A protein and the small-molecule ligand that binds it are described below.
Small molecule (SMILES): O=C(CSc1n[nH]c(=O)n1-c1ccc(OCc2ccccc2)cc1)c1ccc(Cl)cc1

Binding-site contacts:
Ligand atom O18 contacts residue GLU96 of chain 1.A at 4.0 Å.
Ligand atom C4 contacts residue MET95 of chain 1.A at 3.7 Å (hydrophobic).
Ligand atom C12 contacts residue GLU96 of chain 1.A at 3.6 Å.
Ligand atom C13 contacts residue TYR94 of chain 1.A at 3.9 Å (hydrophobic).
Ligand atom C44 contacts residue VAL35 of chain 1.A at 3.4 Å (hydrophobic).
Ligand atom C11 contacts residue TYR94 of chain 1.A at 4.1 Å (hydrophobic).
Ligand atom C9 contacts residue LEU27 of chain 1.A at 4.0 Å (hydrophobic).
Ligand atom O6 contacts residue TYR94 of chain 1.A at 3.5 Å.
Ligand atom C8 contacts residue MET95 of chain 1.A at 3.7 Å (hydrophobic).
Ligand atom CL49 contacts residue LYS49 of chain 1.A at 4.0 Å.
Ligand atom C8 contacts residue LEU27 of chain 1.A at 4.1 Å (hydrophobic).
Ligand atom N3 contacts residue LEU147 of chain 1.A at 4.1 Å.
Ligand atom C12 contacts residue MET95 of chain 1.A at 3.0 Å (hydrophobic).
Ligand atom C42 contacts residue LYS49 of chain 1.A at 4.2 Å.
Ligand atom N5 contacts residue ALA47 of chain 1.A at 3.5 Å.
Ligand atom C10 contacts residue LEU27 of chain 1.A at 4.1 Å (hydrophobic).
Ligand atom N3 contacts residue MET95 of chain 1.A at 4.2 Å.
Ligand atom C12 contacts residue TYR94 of chain 1.A at 3.4 Å (hydrophobic).
Ligand atom O6 contacts residue ALA47 of chain 1.A at 4.1 Å.
Ligand atom C19 contacts residue GLY98 of chain 1.A at 4.1 Å.
Ligand atom CL49 contacts residue THR92 of chain 1.A at 3.8 Å.
Ligand atom C35 contacts residue VAL35 of chain 1.A at 4.0 Å (hydrophobic).
Ligand atom C4 contacts residue LEU147 of chain 1.A at 3.8 Å (hydrophobic).
Ligand atom N5 contacts residue LEU147 of chain 1.A at 3.5 Å.
Ligand atom C13 contacts residue MET95 of chain 1.A at 2.6 Å (hydrophobic).
Ligand atom C2 contacts residue LEU147 of chain 1.A at 3.9 Å (hydrophobic).
Ligand atom C4 contacts residue ALA47 of chain 1.A at 4.0 Å (hydrophobic).
Ligand atom C19 contacts residue GLU96 of chain 1.A at 4.0 Å.
Ligand atom C11 contacts residue GLY98 of chain 1.A at 3.7 Å.
Ligand atom N1 contacts residue ALA47 of chain 1.A at 4.1 Å.
Ligand atom C8 contacts residue GLY98 of chain 1.A at 3.8 Å.
Ligand atom C13 contacts residue GLY98 of chain 1.A at 3.7 Å.
Ligand atom C10 contacts residue GLY98 of chain 1.A at 3.6 Å.
Ligand atom O6 contacts residue MET95 of chain 1.A at 2.6 Å (h-bond).
Ligand atom C12 contacts residue GLY98 of chain 1.A at 3.7 Å.
Ligand atom O6 contacts residue GLU93 of chain 1.A at 3.9 Å.
Ligand atom C39 contacts residue VAL35 of chain 1.A at 4.0 Å (hydrophobic).
Ligand atom C9 contacts residue GLY98 of chain 1.A at 3.7 Å.
Ligand atom N1 contacts residue LEU147 of chain 1.A at 3.6 Å.
Ligand atom C34 contacts residue VAL35 of chain 1.A at 3.4 Å (hydrophobic).

Sequence of chain 1.A:
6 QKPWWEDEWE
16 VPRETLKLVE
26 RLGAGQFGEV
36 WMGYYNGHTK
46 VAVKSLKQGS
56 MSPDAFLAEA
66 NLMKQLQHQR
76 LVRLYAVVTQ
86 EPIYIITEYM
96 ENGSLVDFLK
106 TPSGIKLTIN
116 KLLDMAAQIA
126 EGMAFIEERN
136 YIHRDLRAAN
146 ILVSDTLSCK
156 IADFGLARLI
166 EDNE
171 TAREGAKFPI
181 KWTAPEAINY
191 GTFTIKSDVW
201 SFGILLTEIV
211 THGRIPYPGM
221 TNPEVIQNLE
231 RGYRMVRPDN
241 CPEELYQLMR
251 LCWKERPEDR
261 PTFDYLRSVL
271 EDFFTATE